Binding-site contacts:
Ligand atom O4 contacts residue ASN44 of chain 1.A at 3.1 Å (h-bond).
Ligand atom C18 contacts residue PHE131 of chain 1.A at 3.6 Å (hydrophobic).
Ligand atom N14 contacts residue THR177 of chain 1.A at 3.8 Å.
Ligand atom C25 contacts residue ASP95 of chain 1.A at 3.7 Å.
Ligand atom C9 contacts residue ILE89 of chain 1.A at 3.6 Å (hydrophobic).
Ligand atom N8 contacts residue ASN44 of chain 1.A at 3.9 Å.
Ligand atom C21 contacts residue PHE131 of chain 1.A at 3.6 Å (hydrophobic).
Ligand atom C18 contacts residue LEU100 of chain 1.A at 3.5 Å (hydrophobic).
Ligand atom C24 contacts residue LEU100 of chain 1.A at 3.8 Å (hydrophobic).
Ligand atom C6 contacts residue ALA48 of chain 1.A at 3.5 Å (hydrophobic).
Ligand atom C19 contacts residue LEU100 of chain 1.A at 3.6 Å (hydrophobic).
Ligand atom C16 contacts residue PHE131 of chain 1.A at 3.5 Å (hydrophobic).
Ligand atom N14 contacts residue SER45 of chain 1.A at 3.5 Å (h-bond).
Ligand atom C22 contacts residue TRP155 of chain 1.A at 3.5 Å (hydrophobic).
Ligand atom O31 contacts residue ALA48 of chain 1.A at 3.5 Å.
Ligand atom C12 contacts residue ILE89 of chain 1.A at 3.4 Å (hydrophobic).
Ligand atom N10 contacts residue ALA48 of chain 1.A at 3.5 Å.
Ligand atom C17 contacts residue MET91 of chain 1.A at 3.7 Å (hydrophobic).
Ligand atom N3 contacts residue ASN44 of chain 1.A at 3.9 Å.
Ligand atom C20 contacts residue PHE131 of chain 1.A at 3.5 Å (hydrophobic).
Ligand atom N14 contacts residue ASP86 of chain 1.A at 2.9 Å (salt-bridge).
Ligand atom C37 contacts residue ASP47 of chain 1.A at 3.7 Å.
Ligand atom N3 contacts residue PHE131 of chain 1.A at 3.9 Å.
Ligand atom C9 contacts residue ALA48 of chain 1.A at 3.1 Å (hydrophobic).
Ligand atom C38 contacts residue ASP47 of chain 1.A at 3.6 Å.
Ligand atom C2 contacts residue ASN44 of chain 1.A at 3.4 Å.
Ligand atom C12 contacts residue GLY90 of chain 1.A at 3.8 Å.
Ligand atom C23 contacts residue PHE131 of chain 1.A at 3.6 Å (hydrophobic).
Ligand atom N35 contacts residue ASP47 of chain 1.A at 3.9 Å.
Ligand atom C23 contacts residue LEU100 of chain 1.A at 3.9 Å (hydrophobic).
Ligand atom C20 contacts residue TYR132 of chain 1.A at 3.3 Å (hydrophobic).
Ligand atom N10 contacts residue ASP86 of chain 1.A at 3.8 Å.
Ligand atom C17 contacts residue PHE131 of chain 1.A at 3.6 Å (hydrophobic).
Ligand atom C13 contacts residue ASP86 of chain 1.A at 3.8 Å.
Ligand atom C21 contacts residue TRP155 of chain 1.A at 3.8 Å (hydrophobic).
Ligand atom C19 contacts residue PHE131 of chain 1.A at 3.5 Å (hydrophobic).
Ligand atom C22 contacts residue PHE131 of chain 1.A at 3.7 Å (hydrophobic).
Ligand atom C21 contacts residue TYR132 of chain 1.A at 3.5 Å (hydrophobic).
Ligand atom N10 contacts residue THR177 of chain 1.A at 3.9 Å.
Ligand atom C36 contacts residue ASP47 of chain 1.A at 3.0 Å.

A protein and the small-molecule ligand that binds it are described below.
Small molecule (SMILES): CN1CCN(S(=O)(=O)c2ccccc2-c2ccc3nc(N)nc(C(=O)N4Cc5ccccc5C4)c3c2)CC1

Sequence of chain 1.A:
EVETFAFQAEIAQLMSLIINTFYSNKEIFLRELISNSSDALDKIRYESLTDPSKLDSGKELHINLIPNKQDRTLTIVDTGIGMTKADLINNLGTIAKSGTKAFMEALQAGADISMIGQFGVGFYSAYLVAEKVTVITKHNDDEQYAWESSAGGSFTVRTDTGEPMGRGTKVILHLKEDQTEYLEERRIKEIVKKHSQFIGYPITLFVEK